Sequence of chain 1.A:
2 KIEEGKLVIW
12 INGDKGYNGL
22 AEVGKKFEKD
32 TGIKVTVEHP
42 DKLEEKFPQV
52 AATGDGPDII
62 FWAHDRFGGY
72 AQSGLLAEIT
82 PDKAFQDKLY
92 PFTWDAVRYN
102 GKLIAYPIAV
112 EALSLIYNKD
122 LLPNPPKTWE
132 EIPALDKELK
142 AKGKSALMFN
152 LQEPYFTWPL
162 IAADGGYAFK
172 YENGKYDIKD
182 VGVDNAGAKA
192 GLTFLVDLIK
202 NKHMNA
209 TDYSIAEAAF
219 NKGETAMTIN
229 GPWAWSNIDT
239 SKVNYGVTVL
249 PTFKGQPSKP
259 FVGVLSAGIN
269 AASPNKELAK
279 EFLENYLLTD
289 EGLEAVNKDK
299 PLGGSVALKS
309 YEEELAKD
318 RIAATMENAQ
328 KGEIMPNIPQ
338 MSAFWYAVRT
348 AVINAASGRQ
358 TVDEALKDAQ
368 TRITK

Binding-site contacts:
Ligand atom O3 contacts residue ARG67 of chain 1.A at 2.8 Å (salt-bridge).
Ligand atom O1 contacts residue ASP15 of chain 1.A at 2.7 Å (salt-bridge).
Ligand atom O2 contacts residue ASP66 of chain 1.A at 2.7 Å (salt-bridge).
Ligand atom O3 contacts residue GLU112 of chain 1.A at 3.8 Å.
Ligand atom C6 contacts residue GLU154 of chain 1.A at 3.2 Å.
Ligand atom O5 contacts residue TYR156 of chain 1.A at 3.3 Å.
Ligand atom O3 contacts residue TRP342 of chain 1.A at 3.7 Å.
Ligand atom C6 contacts residue TYR156 of chain 1.A at 3.9 Å (hydrophobic).
Ligand atom O6 contacts residue GLU154 of chain 1.A at 2.6 Å (salt-bridge).
Ligand atom C2 contacts residue GLU112 of chain 1.A at 3.5 Å.
Ligand atom C3 contacts residue TRP63 of chain 1.A at 3.6 Å (hydrophobic).
Ligand atom C2 contacts residue ASP66 of chain 1.A at 3.5 Å.
Ligand atom C6 contacts residue PRO155 of chain 1.A at 3.7 Å (hydrophobic).
Ligand atom C4 contacts residue ARG67 of chain 1.A at 3.9 Å.
Ligand atom C1 contacts residue TRP231 of chain 1.A at 3.7 Å (hydrophobic).
Ligand atom O6 contacts residue TYR156 of chain 1.A at 3.1 Å (h-bond).
Ligand atom C2 contacts residue TRP231 of chain 1.A at 3.8 Å (hydrophobic).
Ligand atom O4 contacts residue ARG67 of chain 1.A at 2.7 Å (salt-bridge).
Ligand atom C6 contacts residue TRP342 of chain 1.A at 3.5 Å (hydrophobic).
Ligand atom O3 contacts residue ASP66 of chain 1.A at 2.6 Å (salt-bridge).
Ligand atom O6 contacts residue PRO155 of chain 1.A at 3.2 Å.
Ligand atom C1 contacts residue ASP15 of chain 1.A at 3.4 Å.
Ligand atom O2 contacts residue ALA64 of chain 1.A at 3.3 Å.
Ligand atom C1 contacts residue TYR156 of chain 1.A at 3.5 Å (hydrophobic).
Ligand atom O3 contacts residue TRP63 of chain 1.A at 3.3 Å (h-bond).
Ligand atom O4 contacts residue ARG346 of chain 1.A at 3.7 Å.
Ligand atom C5 contacts residue GLU154 of chain 1.A at 3.9 Å.
Ligand atom O4 contacts residue TRP342 of chain 1.A at 3.9 Å.
Ligand atom O2 contacts residue GLU112 of chain 1.A at 2.7 Å (salt-bridge).
Ligand atom C6 contacts residue PHE157 of chain 1.A at 3.8 Å (hydrophobic).
Ligand atom C2 contacts residue LYS16 of chain 1.A at 3.8 Å.
Ligand atom O1 contacts residue ASN13 of chain 1.A at 3.7 Å.
Ligand atom O3 contacts residue ALA64 of chain 1.A at 3.4 Å.
Ligand atom C3 contacts residue ASP66 of chain 1.A at 3.5 Å.
Ligand atom O6 contacts residue PHE157 of chain 1.A at 3.7 Å.
Ligand atom C4 contacts residue TRP342 of chain 1.A at 3.5 Å (hydrophobic).
Ligand atom O1 contacts residue LYS16 of chain 1.A at 3.0 Å (salt-bridge).
Ligand atom O2 contacts residue TRP63 of chain 1.A at 3.3 Å (h-bond).
Ligand atom O2 contacts residue LYS16 of chain 1.A at 2.8 Å (salt-bridge).
Ligand atom C1 contacts residue LYS16 of chain 1.A at 3.7 Å.

The protein below binds the small molecule below.
Small molecule (SMILES): OC[C@H]1O[C@H](O[C@H]2[C@H](O)[C@@H](O)[C@@H](O)O[C@@H]2CO)[C@H](O)[C@@H](O)[C@@H]1O